This protein binds this small molecule.
Small molecule (SMILES): CSCC[C@H](NC(=O)[C@@H]1CCCN1C(=O)[C@H](CC(C)C)NC(=O)[C@H](CC(C)C)NC(=O)[C@H](CCCCN)NC(=O)[C@H](C)NC(=O)[C@H](CCCCN)NC(=O)[C@@H](N)CCCN=C(N)N)C(=O)N[C@@H](CCC(=O)O)C(=O)N[C@@H](CCC(=O)O)C(=O)N[C@@H](C)C(=O)N[C@@H](CC(C)C)C(=O)N[C@@H](CC(C)C)C(=O)N1CCC[C@H]1C=O

Sequence of chain 5.N:
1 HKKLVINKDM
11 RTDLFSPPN

Sequence of chain 5.B:
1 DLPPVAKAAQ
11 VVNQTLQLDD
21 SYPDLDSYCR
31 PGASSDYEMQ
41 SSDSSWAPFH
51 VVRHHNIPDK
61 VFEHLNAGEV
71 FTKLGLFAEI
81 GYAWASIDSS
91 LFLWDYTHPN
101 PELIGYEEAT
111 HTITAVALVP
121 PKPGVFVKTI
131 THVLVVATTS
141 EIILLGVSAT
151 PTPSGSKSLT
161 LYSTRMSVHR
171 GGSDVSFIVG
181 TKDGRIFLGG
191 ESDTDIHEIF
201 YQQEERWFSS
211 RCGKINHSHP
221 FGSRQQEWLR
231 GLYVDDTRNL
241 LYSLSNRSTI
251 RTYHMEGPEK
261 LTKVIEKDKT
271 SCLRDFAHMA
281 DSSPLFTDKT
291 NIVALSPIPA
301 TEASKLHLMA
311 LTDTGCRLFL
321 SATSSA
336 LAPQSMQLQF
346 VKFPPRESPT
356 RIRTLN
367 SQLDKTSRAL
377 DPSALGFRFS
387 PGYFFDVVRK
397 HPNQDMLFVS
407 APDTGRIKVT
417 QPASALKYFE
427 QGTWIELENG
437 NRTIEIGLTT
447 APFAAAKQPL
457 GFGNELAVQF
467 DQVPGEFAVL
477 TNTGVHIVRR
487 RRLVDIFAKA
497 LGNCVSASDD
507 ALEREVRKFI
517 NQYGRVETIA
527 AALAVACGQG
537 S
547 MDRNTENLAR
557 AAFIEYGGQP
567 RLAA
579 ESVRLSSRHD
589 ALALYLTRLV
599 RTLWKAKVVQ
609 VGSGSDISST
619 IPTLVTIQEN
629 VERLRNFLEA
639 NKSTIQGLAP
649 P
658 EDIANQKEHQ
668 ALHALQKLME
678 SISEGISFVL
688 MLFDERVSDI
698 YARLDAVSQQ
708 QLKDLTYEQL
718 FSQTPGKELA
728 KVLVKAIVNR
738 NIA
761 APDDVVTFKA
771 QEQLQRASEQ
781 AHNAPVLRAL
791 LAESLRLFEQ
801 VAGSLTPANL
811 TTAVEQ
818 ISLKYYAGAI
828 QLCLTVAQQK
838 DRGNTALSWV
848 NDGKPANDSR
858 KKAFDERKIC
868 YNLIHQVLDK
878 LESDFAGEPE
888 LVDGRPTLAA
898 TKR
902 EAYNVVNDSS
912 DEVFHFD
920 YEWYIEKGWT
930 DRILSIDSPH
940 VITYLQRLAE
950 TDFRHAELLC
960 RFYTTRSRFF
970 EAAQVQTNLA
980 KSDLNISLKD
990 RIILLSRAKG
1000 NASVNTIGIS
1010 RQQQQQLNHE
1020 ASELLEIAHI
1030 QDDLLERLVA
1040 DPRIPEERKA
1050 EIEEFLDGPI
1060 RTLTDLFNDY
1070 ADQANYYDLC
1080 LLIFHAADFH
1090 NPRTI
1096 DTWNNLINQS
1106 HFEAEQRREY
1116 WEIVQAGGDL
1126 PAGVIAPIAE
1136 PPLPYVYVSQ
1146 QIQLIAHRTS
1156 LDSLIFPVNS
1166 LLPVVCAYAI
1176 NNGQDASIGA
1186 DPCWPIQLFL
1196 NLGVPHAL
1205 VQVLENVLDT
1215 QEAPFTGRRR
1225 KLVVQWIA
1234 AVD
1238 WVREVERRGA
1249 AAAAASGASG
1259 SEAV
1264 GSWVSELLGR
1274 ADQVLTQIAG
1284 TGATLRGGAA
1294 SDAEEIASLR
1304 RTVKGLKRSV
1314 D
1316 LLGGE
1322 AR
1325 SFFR

Sequence of chain 5.E:
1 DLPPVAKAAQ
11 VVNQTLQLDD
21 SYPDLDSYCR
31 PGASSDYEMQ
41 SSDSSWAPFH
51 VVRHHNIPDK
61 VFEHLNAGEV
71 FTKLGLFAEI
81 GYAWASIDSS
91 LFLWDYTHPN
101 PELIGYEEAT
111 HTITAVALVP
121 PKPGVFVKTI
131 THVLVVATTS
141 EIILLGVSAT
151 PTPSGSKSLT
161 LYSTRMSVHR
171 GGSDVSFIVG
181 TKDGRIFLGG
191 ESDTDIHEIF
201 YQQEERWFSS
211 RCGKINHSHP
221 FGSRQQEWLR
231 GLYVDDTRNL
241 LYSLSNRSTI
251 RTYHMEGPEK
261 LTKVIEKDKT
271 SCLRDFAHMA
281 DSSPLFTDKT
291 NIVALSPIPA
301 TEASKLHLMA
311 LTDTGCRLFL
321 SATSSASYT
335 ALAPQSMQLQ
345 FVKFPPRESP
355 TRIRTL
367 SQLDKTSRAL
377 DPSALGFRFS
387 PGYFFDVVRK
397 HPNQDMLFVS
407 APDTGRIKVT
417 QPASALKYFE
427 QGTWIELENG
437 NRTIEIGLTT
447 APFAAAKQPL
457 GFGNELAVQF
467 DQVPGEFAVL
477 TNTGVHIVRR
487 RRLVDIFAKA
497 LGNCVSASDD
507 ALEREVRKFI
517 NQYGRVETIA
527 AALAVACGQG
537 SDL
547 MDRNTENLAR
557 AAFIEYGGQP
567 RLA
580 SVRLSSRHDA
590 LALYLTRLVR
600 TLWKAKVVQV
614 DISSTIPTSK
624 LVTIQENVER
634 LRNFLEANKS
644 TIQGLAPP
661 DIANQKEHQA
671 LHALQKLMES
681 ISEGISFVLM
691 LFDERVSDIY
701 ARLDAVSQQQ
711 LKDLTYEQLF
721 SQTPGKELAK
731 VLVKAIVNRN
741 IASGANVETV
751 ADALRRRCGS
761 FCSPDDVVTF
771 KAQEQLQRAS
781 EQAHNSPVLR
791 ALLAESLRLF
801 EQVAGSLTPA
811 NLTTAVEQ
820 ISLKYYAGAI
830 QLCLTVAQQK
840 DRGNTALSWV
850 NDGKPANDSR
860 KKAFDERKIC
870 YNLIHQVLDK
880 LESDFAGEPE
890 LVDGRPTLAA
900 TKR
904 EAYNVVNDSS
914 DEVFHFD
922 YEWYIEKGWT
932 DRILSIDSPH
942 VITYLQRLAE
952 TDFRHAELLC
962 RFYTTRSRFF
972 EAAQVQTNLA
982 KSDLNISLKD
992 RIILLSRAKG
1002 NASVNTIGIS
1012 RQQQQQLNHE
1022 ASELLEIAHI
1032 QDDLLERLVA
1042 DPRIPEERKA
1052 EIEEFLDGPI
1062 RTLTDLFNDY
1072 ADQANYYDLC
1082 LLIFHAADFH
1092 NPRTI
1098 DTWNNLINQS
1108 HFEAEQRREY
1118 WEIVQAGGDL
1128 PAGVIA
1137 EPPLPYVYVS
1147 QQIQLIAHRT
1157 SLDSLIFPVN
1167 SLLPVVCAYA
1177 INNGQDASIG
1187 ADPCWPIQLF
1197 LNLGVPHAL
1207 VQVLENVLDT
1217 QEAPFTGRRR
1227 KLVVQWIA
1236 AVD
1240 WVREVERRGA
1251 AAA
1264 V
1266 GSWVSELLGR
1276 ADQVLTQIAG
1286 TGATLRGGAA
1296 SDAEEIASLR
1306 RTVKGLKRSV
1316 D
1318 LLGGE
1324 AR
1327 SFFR

Binding-site contacts:
Ligand atom N contacts residue ASP1071 of chain 5.B at 1.9 Å (salt-bridge).
Ligand atom NH1 contacts residue PHE1083 of chain 5.B at 1.0 Å.
Ligand atom NE contacts residue PHE1066 of chain 5.B at 2.9 Å.
Ligand atom NE contacts residue PHE1083 of chain 5.B at 2.0 Å.
Ligand atom CB contacts residue PHE1066 of chain 5.B at 3.3 Å (hydrophobic).
Ligand atom N contacts residue GLY105 of chain 5.E at 2.8 Å (h-bond).
Ligand atom OE1 contacts residue ARG165 of chain 5.E at 2.9 Å (salt-bridge).
Ligand atom CA contacts residue LYS8 of chain 5.N at 2.2 Å.
Ligand atom CG contacts residue PHE1066 of chain 5.B at 3.0 Å (hydrophobic).
Ligand atom N contacts residue ARG11 of chain 5.N at 3.0 Å (salt-bridge).
Ligand atom CB contacts residue ASP1071 of chain 5.B at 2.1 Å.
Ligand atom CD contacts residue PHE1083 of chain 5.B at 2.8 Å (hydrophobic).
Ligand atom CB contacts residue LYS8 of chain 5.N at 2.6 Å.
Ligand atom NE contacts residue CYS1079 of chain 5.B at 2.9 Å.
Ligand atom C contacts residue LYS8 of chain 5.N at 2.1 Å.
Ligand atom O contacts residue SER163 of chain 5.E at 3.1 Å (h-bond).
Ligand atom O contacts residue LYS8 of chain 5.N at 2.8 Å.
Ligand atom O contacts residue LYS8 of chain 5.N at 3.0 Å.
Ligand atom N contacts residue LEU161 of chain 5.E at 3.2 Å (h-bond).
Ligand atom CB contacts residue VAL125 of chain 5.E at 3.3 Å (hydrophobic).
Ligand atom CZ contacts residue PHE1083 of chain 5.B at 0.8 Å (hydrophobic).
Ligand atom CD contacts residue PHE1066 of chain 5.B at 2.3 Å (hydrophobic).
Ligand atom NH1 contacts residue CYS1079 of chain 5.B at 2.7 Å (h-bond).
Ligand atom N contacts residue ASP1071 of chain 5.B at 2.4 Å (salt-bridge).
Ligand atom CA contacts residue ASP1071 of chain 5.B at 1.3 Å.
Ligand atom N contacts residue LYS8 of chain 5.N at 1.3 Å.
Ligand atom CZ contacts residue PHE1066 of chain 5.B at 3.3 Å (hydrophobic).
Ligand atom CA contacts residue LYS8 of chain 5.N at 2.3 Å.
Ligand atom CB contacts residue GLY105 of chain 5.E at 3.1 Å.
Ligand atom CB contacts residue LYS8 of chain 5.N at 2.2 Å.
Ligand atom NH2 contacts residue PHE1066 of chain 5.B at 3.1 Å.
Ligand atom O contacts residue ASP1071 of chain 5.B at 1.2 Å (salt-bridge).
Ligand atom C contacts residue ASP1071 of chain 5.B at 1.1 Å.
Ligand atom NE contacts residue THR1097 of chain 5.B at 3.2 Å (h-bond).
Ligand atom NH2 contacts residue PHE1083 of chain 5.B at 0.5 Å.
Ligand atom CA contacts residue ARG11 of chain 5.N at 2.9 Å.
Ligand atom CB contacts residue ARG11 of chain 5.N at 2.1 Å.
Ligand atom CG contacts residue CYS1079 of chain 5.B at 3.1 Å (hydrophobic).
Ligand atom C contacts residue LYS8 of chain 5.N at 3.0 Å.
Ligand atom O contacts residue VAL127 of chain 5.E at 2.5 Å (h-bond).